Sequence of chain 1.A:
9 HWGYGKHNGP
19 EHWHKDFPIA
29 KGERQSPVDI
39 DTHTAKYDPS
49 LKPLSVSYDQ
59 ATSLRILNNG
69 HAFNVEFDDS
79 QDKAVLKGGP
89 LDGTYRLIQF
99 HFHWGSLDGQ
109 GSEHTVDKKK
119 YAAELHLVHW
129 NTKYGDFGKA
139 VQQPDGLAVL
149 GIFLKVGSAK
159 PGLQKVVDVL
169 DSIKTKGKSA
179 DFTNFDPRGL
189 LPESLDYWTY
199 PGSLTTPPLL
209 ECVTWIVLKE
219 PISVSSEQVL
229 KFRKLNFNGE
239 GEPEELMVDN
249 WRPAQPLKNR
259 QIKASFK

The protein below binds the small molecule below.
Small molecule (SMILES): NS(=O)(=O)c1cccc(F)c1

Binding-site contacts:
Ligand atom F contacts residue VAL126 of chain 1.A at 3.4 Å.
Ligand atom C2 contacts residue LEU202 of chain 1.A at 3.8 Å (hydrophobic).
Ligand atom N2 contacts residue HIS101 of chain 1.A at 3.4 Å (h-bond).
Ligand atom O1 contacts residue LEU202 of chain 1.A at 3.3 Å.
Ligand atom C3 contacts residue HIS99 of chain 1.A at 4.0 Å.
Ligand atom O1 contacts residue TRP213 of chain 1.A at 3.6 Å.
Ligand atom O2 contacts residue TRP213 of chain 1.A at 4.1 Å.
Ligand atom C4 contacts residue ZN1 of chain 1.B at 4.2 Å.
Ligand atom C3 contacts residue LEU202 of chain 1.A at 3.8 Å (hydrophobic).
Ligand atom S contacts residue HIS124 of chain 1.A at 3.9 Å.
Ligand atom C1 contacts residue LEU202 of chain 1.A at 3.9 Å (hydrophobic).
Ligand atom O2 contacts residue VAL147 of chain 1.A at 3.9 Å.
Ligand atom C6 contacts residue LEU202 of chain 1.A at 3.9 Å (hydrophobic).
Ligand atom C4 contacts residue LEU202 of chain 1.A at 3.8 Å (hydrophobic).
Ligand atom S contacts residue THR203 of chain 1.A at 3.9 Å.
Ligand atom O2 contacts residue VAL126 of chain 1.A at 3.9 Å.
Ligand atom C6 contacts residue THR204 of chain 1.A at 3.2 Å.
Ligand atom O2 contacts residue ZN1 of chain 1.B at 3.0 Å.
Ligand atom S contacts residue HIS99 of chain 1.A at 3.9 Å.
Ligand atom C5 contacts residue THR204 of chain 1.A at 3.2 Å.
Ligand atom N2 contacts residue THR203 of chain 1.A at 2.9 Å (h-bond).
Ligand atom C5 contacts residue THR203 of chain 1.A at 4.2 Å.
Ligand atom N2 contacts residue ZN1 of chain 1.B at 2.0 Å.
Ligand atom O2 contacts residue HIS124 of chain 1.A at 3.4 Å (h-bond).
Ligand atom F contacts residue PHE135 of chain 1.A at 3.6 Å.
Ligand atom C2 contacts residue GLN97 of chain 1.A at 4.0 Å.
Ligand atom F contacts residue GLN97 of chain 1.A at 3.5 Å.
Ligand atom C3 contacts residue GLN97 of chain 1.A at 4.3 Å.
Ligand atom S contacts residue ZN1 of chain 1.B at 3.0 Å.
Ligand atom C3 contacts residue VAL126 of chain 1.A at 3.8 Å (hydrophobic).
Ligand atom N2 contacts residue HIS124 of chain 1.A at 3.4 Å (h-bond).
Ligand atom O1 contacts residue SER201 of chain 1.A at 4.1 Å.
Ligand atom N2 contacts residue HIS99 of chain 1.A at 3.2 Å (h-bond).
Ligand atom C5 contacts residue LEU202 of chain 1.A at 3.9 Å (hydrophobic).
Ligand atom N2 contacts residue GLU111 of chain 1.A at 4.3 Å.
Ligand atom O1 contacts residue THR203 of chain 1.A at 3.0 Å (h-bond).
Ligand atom C4 contacts residue HIS99 of chain 1.A at 4.1 Å.
Ligand atom C2 contacts residue VAL126 of chain 1.A at 4.3 Å (hydrophobic).
Ligand atom O1 contacts residue ZN1 of chain 1.B at 4.1 Å.
Ligand atom O2 contacts residue HIS99 of chain 1.A at 3.3 Å.